A small-molecule ligand and the protein it binds are described below.
Small molecule (SMILES): N#C/N=C1\SCCN1Cc1ccc(Cl)nc1

Binding-site contacts:
Ligand atom CL7 contacts residue LEU106 of chain 1.D at 4.0 Å.
Ligand atom C12 contacts residue TRP147 of chain 1.C at 3.4 Å (hydrophobic).
Ligand atom C3 contacts residue MET118 of chain 1.D at 4.0 Å (hydrophobic).
Ligand atom CL7 contacts residue ARG108 of chain 1.D at 3.5 Å.
Ligand atom C12 contacts residue TYR189 of chain 1.C at 4.0 Å (hydrophobic).
Ligand atom S11 contacts residue TRP57 of chain 1.D at 3.4 Å.
Ligand atom C1 contacts residue THR148 of chain 1.C at 4.0 Å.
Ligand atom C4 contacts residue TRP147 of chain 1.C at 3.3 Å (hydrophobic).
Ligand atom N2 contacts residue MET118 of chain 1.D at 3.9 Å.
Ligand atom C3 contacts residue TRP147 of chain 1.C at 3.1 Å (hydrophobic).
Ligand atom C6 contacts residue LEU116 of chain 1.D at 4.1 Å (hydrophobic).
Ligand atom N2 contacts residue TRP147 of chain 1.C at 3.6 Å.
Ligand atom C13 contacts residue TYR189 of chain 1.C at 3.5 Å (hydrophobic).
Ligand atom S11 contacts residue TYR189 of chain 1.C at 3.9 Å.
Ligand atom CL7 contacts residue ALA107 of chain 1.D at 3.9 Å.
Ligand atom CL7 contacts residue MET118 of chain 1.D at 3.7 Å.
Ligand atom C8 contacts residue TYR189 of chain 1.C at 3.9 Å (hydrophobic).
Ligand atom C8 contacts residue TYR196 of chain 1.C at 3.9 Å (hydrophobic).
Ligand atom C15 contacts residue TYR189 of chain 1.C at 3.7 Å (hydrophobic).
Ligand atom C10 contacts residue MET118 of chain 1.D at 3.6 Å (hydrophobic).
Ligand atom C15 contacts residue MET118 of chain 1.D at 3.5 Å (hydrophobic).
Ligand atom N14 contacts residue TYR189 of chain 1.C at 3.6 Å.
Ligand atom CL7 contacts residue LEU116 of chain 1.D at 2.7 Å.
Ligand atom C4 contacts residue TYR196 of chain 1.C at 4.0 Å (hydrophobic).
Ligand atom C12 contacts residue TRP57 of chain 1.D at 3.5 Å (hydrophobic).
Ligand atom N16 contacts residue TYR189 of chain 1.C at 3.9 Å.
Ligand atom N9 contacts residue TYR189 of chain 1.C at 3.7 Å.
Ligand atom C3 contacts residue THR148 of chain 1.C at 4.0 Å.
Ligand atom C13 contacts residue TRP147 of chain 1.C at 3.6 Å (hydrophobic).
Ligand atom N16 contacts residue CYS191 of chain 1.C at 3.4 Å (h-bond).
Ligand atom CL7 contacts residue TYR117 of chain 1.D at 3.6 Å.
Ligand atom C1 contacts residue MET118 of chain 1.D at 4.1 Å (hydrophobic).
Ligand atom N2 contacts residue THR148 of chain 1.C at 3.6 Å.
Ligand atom N14 contacts residue MET118 of chain 1.D at 3.6 Å.
Ligand atom C5 contacts residue TYR196 of chain 1.C at 3.6 Å (hydrophobic).
Ligand atom N16 contacts residue MET118 of chain 1.D at 3.7 Å.
Ligand atom C8 contacts residue TRP147 of chain 1.C at 3.2 Å (hydrophobic).
Ligand atom S11 contacts residue MET118 of chain 1.D at 3.5 Å (h-bond).
Ligand atom C15 contacts residue CYS191 of chain 1.C at 3.8 Å (hydrophobic).
Ligand atom C10 contacts residue TYR189 of chain 1.C at 3.6 Å (hydrophobic).

Sequence of chain 1.D:
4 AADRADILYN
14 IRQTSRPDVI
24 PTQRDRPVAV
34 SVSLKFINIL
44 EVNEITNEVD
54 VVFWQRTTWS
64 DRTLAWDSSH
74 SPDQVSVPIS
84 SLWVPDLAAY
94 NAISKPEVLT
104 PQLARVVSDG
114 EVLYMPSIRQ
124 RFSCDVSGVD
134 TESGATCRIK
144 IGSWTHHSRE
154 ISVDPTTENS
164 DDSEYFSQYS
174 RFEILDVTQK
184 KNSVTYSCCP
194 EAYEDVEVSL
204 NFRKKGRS

Sequence of chain 1.C:
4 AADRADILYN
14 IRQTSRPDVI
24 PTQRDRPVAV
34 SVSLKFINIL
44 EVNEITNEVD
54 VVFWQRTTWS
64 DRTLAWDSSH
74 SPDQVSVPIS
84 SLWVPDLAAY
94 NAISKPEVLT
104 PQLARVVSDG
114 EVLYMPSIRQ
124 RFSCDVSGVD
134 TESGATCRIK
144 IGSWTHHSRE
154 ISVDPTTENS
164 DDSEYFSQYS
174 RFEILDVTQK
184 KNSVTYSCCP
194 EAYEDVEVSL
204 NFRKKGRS